Sequence of chain 1.A:
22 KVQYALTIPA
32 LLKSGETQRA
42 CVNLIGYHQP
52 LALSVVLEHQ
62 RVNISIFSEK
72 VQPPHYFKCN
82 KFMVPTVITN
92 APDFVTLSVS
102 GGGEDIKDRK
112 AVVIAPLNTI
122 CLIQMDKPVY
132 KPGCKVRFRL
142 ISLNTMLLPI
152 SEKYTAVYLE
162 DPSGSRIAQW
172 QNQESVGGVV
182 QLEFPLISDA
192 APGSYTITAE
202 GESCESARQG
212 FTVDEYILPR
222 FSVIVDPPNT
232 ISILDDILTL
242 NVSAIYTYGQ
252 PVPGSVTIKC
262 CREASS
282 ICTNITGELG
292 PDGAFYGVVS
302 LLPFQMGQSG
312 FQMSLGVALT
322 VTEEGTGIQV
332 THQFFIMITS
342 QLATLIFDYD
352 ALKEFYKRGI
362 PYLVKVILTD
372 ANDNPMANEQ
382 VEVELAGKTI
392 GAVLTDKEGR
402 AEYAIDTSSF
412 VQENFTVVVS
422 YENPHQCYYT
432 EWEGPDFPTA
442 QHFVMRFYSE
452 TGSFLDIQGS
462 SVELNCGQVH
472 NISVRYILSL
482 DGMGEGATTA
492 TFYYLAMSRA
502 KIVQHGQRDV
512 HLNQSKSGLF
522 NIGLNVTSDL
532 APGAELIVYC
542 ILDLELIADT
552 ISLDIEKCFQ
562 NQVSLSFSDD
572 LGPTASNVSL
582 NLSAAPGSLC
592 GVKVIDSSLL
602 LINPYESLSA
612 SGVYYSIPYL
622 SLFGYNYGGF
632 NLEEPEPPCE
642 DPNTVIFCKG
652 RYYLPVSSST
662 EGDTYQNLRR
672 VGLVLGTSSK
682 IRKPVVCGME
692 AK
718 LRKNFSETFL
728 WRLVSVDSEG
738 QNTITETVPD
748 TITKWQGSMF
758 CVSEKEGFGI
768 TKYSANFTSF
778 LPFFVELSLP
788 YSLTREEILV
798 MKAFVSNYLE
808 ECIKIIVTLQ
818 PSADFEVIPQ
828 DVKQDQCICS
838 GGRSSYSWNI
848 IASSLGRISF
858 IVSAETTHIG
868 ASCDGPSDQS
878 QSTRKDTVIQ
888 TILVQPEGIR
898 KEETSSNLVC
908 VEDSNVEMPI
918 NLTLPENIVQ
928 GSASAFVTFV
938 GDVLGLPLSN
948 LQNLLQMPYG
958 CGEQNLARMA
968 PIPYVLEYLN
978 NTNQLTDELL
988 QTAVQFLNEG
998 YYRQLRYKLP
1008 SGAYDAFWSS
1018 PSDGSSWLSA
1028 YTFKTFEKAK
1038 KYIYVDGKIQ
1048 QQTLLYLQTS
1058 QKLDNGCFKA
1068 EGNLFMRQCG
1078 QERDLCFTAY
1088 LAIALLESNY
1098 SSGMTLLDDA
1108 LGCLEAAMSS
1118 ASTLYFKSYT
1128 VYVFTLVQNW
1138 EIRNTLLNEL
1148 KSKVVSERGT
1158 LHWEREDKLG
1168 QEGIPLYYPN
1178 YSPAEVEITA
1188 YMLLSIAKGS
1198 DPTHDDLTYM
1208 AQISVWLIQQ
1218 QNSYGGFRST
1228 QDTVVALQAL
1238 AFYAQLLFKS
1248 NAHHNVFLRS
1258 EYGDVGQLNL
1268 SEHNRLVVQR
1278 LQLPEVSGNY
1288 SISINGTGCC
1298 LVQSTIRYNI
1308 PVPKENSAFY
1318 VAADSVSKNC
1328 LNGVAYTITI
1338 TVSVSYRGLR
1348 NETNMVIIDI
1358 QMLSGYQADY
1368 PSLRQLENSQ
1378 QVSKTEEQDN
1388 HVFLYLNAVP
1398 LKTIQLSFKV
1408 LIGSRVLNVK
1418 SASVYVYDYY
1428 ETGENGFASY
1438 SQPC

Binding-site contacts:
Ligand atom C5 contacts residue ASN1266 of chain 1.A at 3.7 Å.
Ligand atom C3 contacts residue ASN1266 of chain 1.A at 3.7 Å.
Ligand atom C8 contacts residue ASN1266 of chain 1.A at 3.5 Å.
Ligand atom C2 contacts residue ASN1266 of chain 1.A at 2.5 Å.
Ligand atom C1 contacts residue ASN1266 of chain 1.A at 1.4 Å.
Ligand atom N2 contacts residue ASN1266 of chain 1.A at 3.2 Å (h-bond).
Ligand atom C4 contacts residue ASN1266 of chain 1.A at 4.2 Å.
Ligand atom O3 contacts residue ASN1266 of chain 1.A at 3.6 Å.
Ligand atom C7 contacts residue ASN1266 of chain 1.A at 3.7 Å.
Ligand atom O5 contacts residue ASN1266 of chain 1.A at 2.4 Å (h-bond).

The small molecule below binds the protein below.
Small molecule (SMILES): CC(=O)N[C@@H]1[C@@H](O)[C@H](O)[C@@H](CO)O[C@H]1O